Sequence of chain 1.H:
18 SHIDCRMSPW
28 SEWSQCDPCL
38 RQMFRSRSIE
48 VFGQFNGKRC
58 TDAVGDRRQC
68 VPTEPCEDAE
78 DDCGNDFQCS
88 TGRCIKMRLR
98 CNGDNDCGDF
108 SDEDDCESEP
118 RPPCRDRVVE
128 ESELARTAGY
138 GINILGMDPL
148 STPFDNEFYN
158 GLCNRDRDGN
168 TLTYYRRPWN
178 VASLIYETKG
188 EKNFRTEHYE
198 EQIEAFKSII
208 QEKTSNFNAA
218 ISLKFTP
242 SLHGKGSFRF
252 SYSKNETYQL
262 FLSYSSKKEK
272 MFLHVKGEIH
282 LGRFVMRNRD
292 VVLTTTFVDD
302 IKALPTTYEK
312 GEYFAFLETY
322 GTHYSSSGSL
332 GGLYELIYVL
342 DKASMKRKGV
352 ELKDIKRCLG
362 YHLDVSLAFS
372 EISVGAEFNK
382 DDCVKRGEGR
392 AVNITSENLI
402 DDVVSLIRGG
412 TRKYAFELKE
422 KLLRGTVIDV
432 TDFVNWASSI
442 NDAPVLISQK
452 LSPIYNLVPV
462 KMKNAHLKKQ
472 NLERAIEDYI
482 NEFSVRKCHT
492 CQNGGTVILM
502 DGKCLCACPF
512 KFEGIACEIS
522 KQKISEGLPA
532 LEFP

A small-molecule ligand and the protein it binds are described below.
Small molecule (SMILES): CC(=O)N[C@H]1[C@H](O[C@H]2[C@H](O)[C@@H](NC(C)=O)CO[C@@H]2CO)O[C@H](CO)[C@@H](O)[C@@H]1O

Binding-site contacts:
Ligand atom O7 contacts residue ASN394 of chain 1.H at 4.0 Å.
Ligand atom O6 contacts residue GLU201 of chain 1.I at 3.7 Å.
Ligand atom C8 contacts residue ARG348 of chain 1.H at 3.3 Å.
Ligand atom O5 contacts residue ASN394 of chain 1.H at 2.3 Å (h-bond).
Ligand atom N2 contacts residue ASN394 of chain 1.H at 3.0 Å (h-bond).
Ligand atom C7 contacts residue ILE395 of chain 1.H at 4.4 Å (hydrophobic).
Ligand atom C7 contacts residue ASN394 of chain 1.H at 3.8 Å.
Ligand atom C5 contacts residue GLU201 of chain 1.I at 3.5 Å.
Ligand atom C2 contacts residue LYS349 of chain 1.H at 4.0 Å.
Ligand atom C8 contacts residue LYS349 of chain 1.H at 3.5 Å.
Ligand atom C8 contacts residue ILE395 of chain 1.H at 4.2 Å (hydrophobic).
Ligand atom O7 contacts residue THR396 of chain 1.H at 3.2 Å (h-bond).
Ligand atom C4 contacts residue ASN394 of chain 1.H at 4.1 Å.
Ligand atom C7 contacts residue THR396 of chain 1.H at 4.2 Å.
Ligand atom C5 contacts residue ASN394 of chain 1.H at 3.6 Å.
Ligand atom C6 contacts residue GLU201 of chain 1.I at 3.3 Å.
Ligand atom O6 contacts residue GLN199 of chain 1.I at 4.2 Å.
Ligand atom C1 contacts residue GLU201 of chain 1.I at 4.0 Å.
Ligand atom O5 contacts residue GLU201 of chain 1.I at 3.1 Å (salt-bridge).
Ligand atom C8 contacts residue LYS347 of chain 1.H at 4.0 Å.
Ligand atom N2 contacts residue LYS349 of chain 1.H at 3.5 Å.
Ligand atom C2 contacts residue ASN394 of chain 1.H at 2.4 Å.
Ligand atom C7 contacts residue ARG348 of chain 1.H at 4.2 Å.
Ligand atom O7 contacts residue LYS349 of chain 1.H at 3.5 Å (salt-bridge).
Ligand atom C7 contacts residue LYS349 of chain 1.H at 4.2 Å.
Ligand atom O7 contacts residue ILE395 of chain 1.H at 4.1 Å.
Ligand atom C1 contacts residue ASN394 of chain 1.H at 1.4 Å.
Ligand atom C3 contacts residue ASN394 of chain 1.H at 3.8 Å.

Sequence of chain 1.I:
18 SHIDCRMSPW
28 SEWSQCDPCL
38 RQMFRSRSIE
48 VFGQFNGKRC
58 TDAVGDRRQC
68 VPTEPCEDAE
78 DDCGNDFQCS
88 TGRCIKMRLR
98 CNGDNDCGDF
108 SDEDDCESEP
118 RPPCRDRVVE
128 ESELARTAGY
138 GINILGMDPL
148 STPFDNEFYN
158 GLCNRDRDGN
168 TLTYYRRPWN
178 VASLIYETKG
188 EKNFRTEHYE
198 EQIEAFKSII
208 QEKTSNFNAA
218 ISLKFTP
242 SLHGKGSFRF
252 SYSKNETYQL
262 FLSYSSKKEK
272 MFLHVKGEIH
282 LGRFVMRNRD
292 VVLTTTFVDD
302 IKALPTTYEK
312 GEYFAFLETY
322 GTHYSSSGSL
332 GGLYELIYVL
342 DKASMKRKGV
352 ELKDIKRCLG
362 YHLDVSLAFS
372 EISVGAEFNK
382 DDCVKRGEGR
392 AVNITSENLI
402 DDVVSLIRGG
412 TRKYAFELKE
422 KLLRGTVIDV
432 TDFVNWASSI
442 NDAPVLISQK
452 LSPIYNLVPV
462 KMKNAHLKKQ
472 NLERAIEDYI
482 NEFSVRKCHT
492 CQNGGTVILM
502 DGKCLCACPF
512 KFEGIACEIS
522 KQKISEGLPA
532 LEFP